A small-molecule ligand and the protein it binds are described below.
Small molecule (SMILES): Nc1ncnc2c1ncn2[C@@H]1O[C@H](CO[P](=O)(O)O[P](=O)(O)NP(=O)(O)O)[C@@H](O)[C@H]1O

Binding-site contacts:
Ligand atom N7 contacts residue LEU141 of chain 1.C at 3.8 Å.
Ligand atom O1B contacts residue LYS36 of chain 1.C at 3.4 Å.
Ligand atom O2' contacts residue GLU96 of chain 1.C at 3.4 Å (salt-bridge).
Ligand atom N9 contacts residue VAL21 of chain 1.C at 3.6 Å.
Ligand atom O1A contacts residue LYS36 of chain 1.C at 3.7 Å.
Ligand atom N6 contacts residue MET87 of chain 1.C at 3.3 Å.
Ligand atom O3A contacts residue LYS36 of chain 1.C at 3.8 Å.
Ligand atom N6 contacts residue LEU141 of chain 1.C at 3.9 Å.
Ligand atom N1 contacts residue ALA34 of chain 1.C at 3.5 Å.
Ligand atom C2 contacts residue LEU13 of chain 1.C at 4.0 Å (hydrophobic).
Ligand atom N6 contacts residue ALA34 of chain 1.C at 3.6 Å.
Ligand atom C6 contacts residue ALA34 of chain 1.C at 3.6 Å (hydrophobic).
Ligand atom C5 contacts residue LEU141 of chain 1.C at 3.6 Å (hydrophobic).
Ligand atom O4' contacts residue GLY14 of chain 1.C at 3.4 Å.
Ligand atom O4' contacts residue VAL21 of chain 1.C at 3.5 Å.
Ligand atom C4' contacts residue GLY14 of chain 1.C at 3.9 Å.
Ligand atom O3A contacts residue VAL21 of chain 1.C at 3.9 Å.
Ligand atom PB contacts residue GLY16 of chain 1.C at 3.8 Å.
Ligand atom N3B contacts residue TYR18 of chain 1.C at 3.0 Å (h-bond).
Ligand atom N7 contacts residue VAL21 of chain 1.C at 3.8 Å.
Ligand atom N3B contacts residue GLY16 of chain 1.C at 3.3 Å.
Ligand atom O2B contacts residue SER17 of chain 1.C at 3.6 Å.
Ligand atom C6 contacts residue GLU88 of chain 1.C at 3.7 Å.
Ligand atom C2 contacts residue CYS90 of chain 1.C at 3.0 Å (hydrophobic).
Ligand atom C4 contacts residue VAL21 of chain 1.C at 3.7 Å (hydrophobic).
Ligand atom O1A contacts residue VAL21 of chain 1.C at 4.0 Å.
Ligand atom N3 contacts residue CYS90 of chain 1.C at 3.9 Å.
Ligand atom O5' contacts residue VAL21 of chain 1.C at 3.5 Å.
Ligand atom C6 contacts residue LEU141 of chain 1.C at 3.6 Å (hydrophobic).
Ligand atom O2B contacts residue GLY16 of chain 1.C at 3.0 Å.
Ligand atom N3B contacts residue SER17 of chain 1.C at 3.3 Å (h-bond).
Ligand atom O2' contacts residue LEU13 of chain 1.C at 4.0 Å.
Ligand atom N6 contacts residue GLU88 of chain 1.C at 2.9 Å (salt-bridge).
Ligand atom O1B contacts residue TYR18 of chain 1.C at 3.8 Å.
Ligand atom N3B contacts residue GLY19 of chain 1.C at 3.0 Å (h-bond).
Ligand atom N6 contacts residue ILE69 of chain 1.C at 3.9 Å.
Ligand atom C5 contacts residue VAL21 of chain 1.C at 3.9 Å (hydrophobic).
Ligand atom C8 contacts residue VAL21 of chain 1.C at 3.6 Å (hydrophobic).
Ligand atom N1 contacts residue CYS90 of chain 1.C at 3.1 Å (h-bond).
Ligand atom N1 contacts residue GLU88 of chain 1.C at 3.7 Å.

Sequence of chain 1.C:
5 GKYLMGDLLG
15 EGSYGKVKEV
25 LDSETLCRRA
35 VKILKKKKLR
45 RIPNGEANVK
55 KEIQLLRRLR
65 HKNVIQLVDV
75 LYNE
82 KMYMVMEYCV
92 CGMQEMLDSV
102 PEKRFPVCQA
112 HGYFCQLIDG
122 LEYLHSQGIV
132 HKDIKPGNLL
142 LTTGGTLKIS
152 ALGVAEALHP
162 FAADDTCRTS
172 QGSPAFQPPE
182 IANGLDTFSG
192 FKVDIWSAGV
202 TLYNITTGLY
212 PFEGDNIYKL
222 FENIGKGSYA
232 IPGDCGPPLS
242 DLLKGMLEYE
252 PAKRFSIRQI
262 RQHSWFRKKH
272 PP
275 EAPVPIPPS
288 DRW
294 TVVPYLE